Sequence of chain 1.B:
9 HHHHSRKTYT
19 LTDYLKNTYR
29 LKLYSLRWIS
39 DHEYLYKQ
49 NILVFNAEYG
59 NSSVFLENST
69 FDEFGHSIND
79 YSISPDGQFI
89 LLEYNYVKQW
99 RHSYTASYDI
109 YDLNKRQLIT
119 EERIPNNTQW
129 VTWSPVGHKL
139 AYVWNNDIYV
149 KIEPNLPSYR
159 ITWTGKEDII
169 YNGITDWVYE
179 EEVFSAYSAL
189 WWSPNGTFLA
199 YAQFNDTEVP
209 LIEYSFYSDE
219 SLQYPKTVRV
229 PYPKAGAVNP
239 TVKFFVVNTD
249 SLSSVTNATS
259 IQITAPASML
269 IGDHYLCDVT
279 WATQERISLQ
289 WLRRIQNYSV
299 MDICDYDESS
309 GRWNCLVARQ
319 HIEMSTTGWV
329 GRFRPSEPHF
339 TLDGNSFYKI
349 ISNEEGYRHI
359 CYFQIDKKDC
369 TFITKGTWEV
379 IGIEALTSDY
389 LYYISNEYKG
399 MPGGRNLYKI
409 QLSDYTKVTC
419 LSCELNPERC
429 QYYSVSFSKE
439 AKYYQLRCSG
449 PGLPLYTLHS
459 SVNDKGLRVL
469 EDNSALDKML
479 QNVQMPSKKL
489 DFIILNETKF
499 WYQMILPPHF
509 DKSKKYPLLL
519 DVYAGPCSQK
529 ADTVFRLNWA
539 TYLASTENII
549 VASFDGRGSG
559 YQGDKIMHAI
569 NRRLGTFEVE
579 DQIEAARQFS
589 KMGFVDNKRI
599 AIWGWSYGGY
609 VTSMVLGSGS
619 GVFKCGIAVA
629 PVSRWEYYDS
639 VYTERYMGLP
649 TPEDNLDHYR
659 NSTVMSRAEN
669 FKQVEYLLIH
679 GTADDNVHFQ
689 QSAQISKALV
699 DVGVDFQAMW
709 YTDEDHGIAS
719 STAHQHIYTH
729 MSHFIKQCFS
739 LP

Binding-site contacts:
Ligand atom C8 contacts residue ARG121 of chain 1.B at 4.1 Å.
Ligand atom O3 contacts residue ARG121 of chain 1.B at 4.3 Å.
Ligand atom C5 contacts residue ASN124 of chain 1.B at 3.7 Å.
Ligand atom O5 contacts residue ASN124 of chain 1.B at 2.4 Å (h-bond).
Ligand atom O7 contacts residue ASN124 of chain 1.B at 3.6 Å.
Ligand atom N2 contacts residue ARG121 of chain 1.B at 3.9 Å.
Ligand atom C3 contacts residue ARG121 of chain 1.B at 4.2 Å.
Ligand atom N2 contacts residue ASN124 of chain 1.B at 2.9 Å (h-bond).
Ligand atom C2 contacts residue ASN124 of chain 1.B at 2.4 Å.
Ligand atom C7 contacts residue ARG121 of chain 1.B at 4.4 Å.
Ligand atom C3 contacts residue ASN124 of chain 1.B at 3.8 Å.
Ligand atom C4 contacts residue ASN124 of chain 1.B at 4.2 Å.
Ligand atom C1 contacts residue ASN124 of chain 1.B at 1.4 Å.
Ligand atom C7 contacts residue ASN124 of chain 1.B at 3.6 Å.
Ligand atom O7 contacts residue PRO123 of chain 1.B at 4.1 Å.

A protein and the small-molecule ligand that binds it are described below.
Small molecule (SMILES): CC(=O)N[C@@H]1[C@@H](O)[C@H](O)[C@@H](CO)O[C@H]1O